Sequence of chain 1.B:
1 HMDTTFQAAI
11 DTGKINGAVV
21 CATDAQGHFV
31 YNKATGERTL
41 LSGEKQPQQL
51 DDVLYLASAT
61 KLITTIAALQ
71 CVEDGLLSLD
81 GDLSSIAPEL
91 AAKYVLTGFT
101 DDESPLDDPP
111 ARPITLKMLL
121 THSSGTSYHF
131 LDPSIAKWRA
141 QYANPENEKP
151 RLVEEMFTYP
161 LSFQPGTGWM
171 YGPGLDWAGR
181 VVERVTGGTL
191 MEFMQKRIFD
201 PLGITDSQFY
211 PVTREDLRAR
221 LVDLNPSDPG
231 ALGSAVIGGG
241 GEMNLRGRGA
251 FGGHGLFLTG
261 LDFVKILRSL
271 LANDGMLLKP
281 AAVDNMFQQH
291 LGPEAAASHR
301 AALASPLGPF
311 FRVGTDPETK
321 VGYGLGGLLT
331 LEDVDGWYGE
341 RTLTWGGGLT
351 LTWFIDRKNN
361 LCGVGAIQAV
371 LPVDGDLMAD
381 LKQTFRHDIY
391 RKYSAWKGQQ

Binding-site contacts:
Ligand atom O8 contacts residue SER58 of chain 1.B at 3.1 Å (h-bond).
Ligand atom C13 contacts residue ILE237 of chain 1.B at 3.2 Å (hydrophobic).
Ligand atom C12 contacts residue ACT1 of chain 1.H at 4.0 Å.
Ligand atom C12 contacts residue PHE130 of chain 1.B at 3.8 Å (hydrophobic).
Ligand atom C9 contacts residue ACT1 of chain 1.H at 3.4 Å.
Ligand atom C15 contacts residue MET243 of chain 1.B at 3.9 Å (hydrophobic).
Ligand atom C13 contacts residue ACT1 of chain 1.H at 4.0 Å.
Ligand atom C8A contacts residue ACT1 of chain 1.H at 3.9 Å.
Ligand atom C7 contacts residue ACT1 of chain 1.H at 3.9 Å.
Ligand atom O16 contacts residue GLY240 of chain 1.B at 3.3 Å.
Ligand atom C4A contacts residue TYR171 of chain 1.B at 3.9 Å (hydrophobic).
Ligand atom C10 contacts residue ACT1 of chain 1.H at 3.4 Å.
Ligand atom C6M contacts residue TRP345 of chain 1.B at 3.5 Å (hydrophobic).
Ligand atom C7 contacts residue GLY346 of chain 1.B at 3.7 Å.
Ligand atom O8 contacts residue ACT1 of chain 1.H at 2.3 Å (h-bond).
Ligand atom C11 contacts residue ACT1 of chain 1.H at 3.5 Å.
Ligand atom C4 contacts residue TYR171 of chain 1.B at 3.6 Å (hydrophobic).
Ligand atom C14 contacts residue PHE130 of chain 1.B at 3.9 Å (hydrophobic).
Ligand atom C2M contacts residue PHE310 of chain 1.B at 3.8 Å (hydrophobic).
Ligand atom O15 contacts residue MET243 of chain 1.B at 2.8 Å.
Ligand atom C14 contacts residue MET243 of chain 1.B at 3.6 Å (hydrophobic).
Ligand atom C8 contacts residue ACT1 of chain 1.H at 2.9 Å.
Ligand atom C6 contacts residue GLY348 of chain 1.B at 4.0 Å.
Ligand atom C5 contacts residue TRP345 of chain 1.B at 4.0 Å (hydrophobic).
Ligand atom C7 contacts residue GLY348 of chain 1.B at 3.4 Å.
Ligand atom C8 contacts residue TYR171 of chain 1.B at 4.1 Å (hydrophobic).
Ligand atom C5 contacts residue PHE310 of chain 1.B at 3.7 Å (hydrophobic).
Ligand atom O11 contacts residue ILE237 of chain 1.B at 3.2 Å (h-bond).
Ligand atom O13 contacts residue ILE237 of chain 1.B at 2.8 Å.
Ligand atom C6M contacts residue GLY346 of chain 1.B at 3.7 Å.
Ligand atom C4 contacts residue PHE310 of chain 1.B at 3.9 Å (hydrophobic).
Ligand atom O8 contacts residue TYR171 of chain 1.B at 2.9 Å (h-bond).
Ligand atom O16 contacts residue ILE237 of chain 1.B at 3.3 Å.
Ligand atom C8A contacts residue GLY348 of chain 1.B at 3.7 Å.
Ligand atom O16 contacts residue GLY241 of chain 1.B at 3.9 Å.
Ligand atom C8 contacts residue GLY348 of chain 1.B at 3.3 Å.
Ligand atom C15 contacts residue ILE237 of chain 1.B at 3.8 Å (hydrophobic).
Ligand atom C4 contacts residue PHE311 of chain 1.B at 4.0 Å (hydrophobic).
Ligand atom C1 contacts residue ACT1 of chain 1.H at 3.8 Å.
Ligand atom C3 contacts residue TYR171 of chain 1.B at 3.9 Å (hydrophobic).

This protein binds this small molecule.
Small molecule (SMILES): C[C@H]1C=C2C=C[C@H](C)[C@H](CC[C@@H](O)C[C@@H](O)CC(=O)O)[C@H]2[C@@H](O)C1